A protein and the small-molecule ligand that binds it are described below.
Small molecule (SMILES): CC[C@H]1[C@@H]2C=C[C@@H]3[C@H]4C/C=C\C(=O)NCCC[C@@H]5NC(=O)/C(=C(O)/C=C/[C@@H]4C[C@@H]3[C@H]2C[C@H]1C)C5=O

Sequence of chain 1.A:
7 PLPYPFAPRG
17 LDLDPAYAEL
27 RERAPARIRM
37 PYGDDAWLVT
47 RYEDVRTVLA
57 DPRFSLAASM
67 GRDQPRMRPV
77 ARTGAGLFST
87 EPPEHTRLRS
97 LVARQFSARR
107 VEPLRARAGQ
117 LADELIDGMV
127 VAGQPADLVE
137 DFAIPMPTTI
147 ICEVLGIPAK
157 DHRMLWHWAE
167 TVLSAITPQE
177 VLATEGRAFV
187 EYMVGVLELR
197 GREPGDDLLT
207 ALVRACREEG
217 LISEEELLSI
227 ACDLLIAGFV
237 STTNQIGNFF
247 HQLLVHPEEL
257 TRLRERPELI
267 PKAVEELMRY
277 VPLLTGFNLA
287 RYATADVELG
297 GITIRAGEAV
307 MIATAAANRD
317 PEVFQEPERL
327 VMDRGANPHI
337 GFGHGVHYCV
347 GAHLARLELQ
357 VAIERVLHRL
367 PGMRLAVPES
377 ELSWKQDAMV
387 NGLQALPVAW

Binding-site contacts:
Ligand atom C13 contacts residue LEU280 of chain 1.A at 4.0 Å (hydrophobic).
Ligand atom C15 contacts residue HEM1 of chain 1.C at 3.7 Å.
Ligand atom C28 contacts residue ARG78 of chain 1.A at 3.5 Å.
Ligand atom C2 contacts residue LEU280 of chain 1.A at 4.0 Å (hydrophobic).
Ligand atom C29 contacts residue ARG78 of chain 1.A at 3.9 Å.
Ligand atom N31 contacts residue VAL76 of chain 1.A at 3.1 Å (h-bond).
Ligand atom C27 contacts residue ARG78 of chain 1.A at 3.7 Å.
Ligand atom C3 contacts residue PHE84 of chain 1.A at 3.9 Å (hydrophobic).
Ligand atom C14 contacts residue LEU280 of chain 1.A at 4.1 Å (hydrophobic).
Ligand atom C16 contacts residue ARG78 of chain 1.A at 3.8 Å.
Ligand atom C2 contacts residue PHE283 of chain 1.A at 4.1 Å (hydrophobic).
Ligand atom C17 contacts residue PHE283 of chain 1.A at 3.7 Å (hydrophobic).
Ligand atom C33 contacts residue ARG78 of chain 1.A at 3.7 Å.
Ligand atom C9 contacts residue VAL236 of chain 1.A at 3.8 Å (hydrophobic).
Ligand atom O34 contacts residue ARG78 of chain 1.A at 3.9 Å.
Ligand atom C14 contacts residue HEM1 of chain 1.C at 3.5 Å.
Ligand atom C8 contacts residue ALA233 of chain 1.A at 4.0 Å (hydrophobic).
Ligand atom O35 contacts residue ARG78 of chain 1.A at 3.7 Å.
Ligand atom C30 contacts residue ARG78 of chain 1.A at 3.5 Å.
Ligand atom C12 contacts residue PHE283 of chain 1.A at 3.7 Å (hydrophobic).
Ligand atom O26 contacts residue ARG78 of chain 1.A at 4.1 Å.
Ligand atom C6 contacts residue PHE84 of chain 1.A at 3.8 Å (hydrophobic).
Ligand atom C15 contacts residue LEU280 of chain 1.A at 3.7 Å (hydrophobic).
Ligand atom C29 contacts residue VAL76 of chain 1.A at 3.6 Å (hydrophobic).
Ligand atom O34 contacts residue ARG74 of chain 1.A at 4.0 Å.
Ligand atom O18 contacts residue VAL168 of chain 1.A at 3.2 Å.
Ligand atom O18 contacts residue ARG74 of chain 1.A at 3.9 Å.
Ligand atom C17 contacts residue ILE232 of chain 1.A at 3.9 Å (hydrophobic).
Ligand atom C8 contacts residue VAL236 of chain 1.A at 4.1 Å (hydrophobic).
Ligand atom C13 contacts residue HEM1 of chain 1.C at 3.6 Å.
Ligand atom O34 contacts residue VAL76 of chain 1.A at 3.4 Å (h-bond).
Ligand atom N31 contacts residue ARG78 of chain 1.A at 4.0 Å.
Ligand atom C1 contacts residue LEU280 of chain 1.A at 4.0 Å (hydrophobic).
Ligand atom C14 contacts residue SER237 of chain 1.A at 3.6 Å.
Ligand atom C17 contacts residue VAL168 of chain 1.A at 3.8 Å (hydrophobic).
Ligand atom C19 contacts residue VAL168 of chain 1.A at 3.7 Å (hydrophobic).
Ligand atom C4 contacts residue PHE283 of chain 1.A at 4.1 Å (hydrophobic).
Ligand atom C21 contacts residue ILE232 of chain 1.A at 4.1 Å (hydrophobic).
Ligand atom C8 contacts residue ILE232 of chain 1.A at 4.0 Å (hydrophobic).
Ligand atom C9 contacts residue ALA233 of chain 1.A at 3.7 Å (hydrophobic).